Binding-site contacts:
Ligand atom C17 contacts residue MET37 of chain 1.C at 3.4 Å (hydrophobic).
Ligand atom C06 contacts residue MET37 of chain 1.C at 3.7 Å (hydrophobic).
Ligand atom O13 contacts residue MET37 of chain 1.C at 3.3 Å.
Ligand atom O16 contacts residue MET37 of chain 1.C at 3.7 Å.
Ligand atom C23 contacts residue PRO56 of chain 1.P at 3.6 Å (hydrophobic).
Ligand atom C04 contacts residue PHE167 of chain 1.P at 3.9 Å (hydrophobic).
Ligand atom C01 contacts residue PHE168 of chain 1.P at 3.9 Å (hydrophobic).
Ligand atom C09 contacts residue MET37 of chain 1.C at 4.0 Å (hydrophobic).
Ligand atom C18 contacts residue MET37 of chain 1.C at 3.6 Å (hydrophobic).
Ligand atom C19 contacts residue HIS59 of chain 1.P at 4.1 Å.
Ligand atom C27 contacts residue GLY60 of chain 1.P at 3.6 Å.
Ligand atom O08 contacts residue MET37 of chain 1.C at 3.9 Å.
Ligand atom C27 contacts residue ALA33 of chain 1.C at 3.6 Å (hydrophobic).
Ligand atom C14 contacts residue PRO56 of chain 1.P at 3.2 Å (hydrophobic).
Ligand atom C05 contacts residue MET37 of chain 1.C at 3.9 Å (hydrophobic).
Ligand atom C22 contacts residue HIS59 of chain 1.P at 4.0 Å.
Ligand atom O26 contacts residue ALA33 of chain 1.C at 3.8 Å.
Ligand atom C17 contacts residue HIS59 of chain 1.P at 3.9 Å.
Ligand atom C09 contacts residue PHE53 of chain 1.C at 3.9 Å (hydrophobic).
Ligand atom O08 contacts residue PHE53 of chain 1.C at 3.7 Å.
Ligand atom C15 contacts residue ASP160 of chain 1.P at 4.1 Å.
Ligand atom O16 contacts residue THR156 of chain 1.P at 3.8 Å.
Ligand atom O26 contacts residue TYR108 of chain 1.P at 4.0 Å.
Ligand atom C29 contacts residue VAL424 of chain 1.P at 3.8 Å (hydrophobic).
Ligand atom C20 contacts residue HIS59 of chain 1.P at 4.1 Å.
Ligand atom O25 contacts residue GLY28 of chain 1.C at 3.8 Å.
Ligand atom C12 contacts residue MET37 of chain 1.C at 3.4 Å (hydrophobic).
Ligand atom C11 contacts residue MET37 of chain 1.C at 4.0 Å (hydrophobic).
Ligand atom C18 contacts residue HIS59 of chain 1.P at 3.8 Å.
Ligand atom C07 contacts residue MET37 of chain 1.C at 3.7 Å (hydrophobic).
Ligand atom C27 contacts residue LEU29 of chain 1.C at 4.1 Å (hydrophobic).
Ligand atom C09 contacts residue MET36 of chain 1.C at 3.6 Å (hydrophobic).
Ligand atom C10 contacts residue MET36 of chain 1.C at 3.7 Å (hydrophobic).
Ligand atom C21 contacts residue GLY60 of chain 1.P at 4.0 Å.
Ligand atom C29 contacts residue MET152 of chain 1.P at 4.1 Å (hydrophobic).
Ligand atom C05 contacts residue LEU159 of chain 1.P at 3.8 Å (hydrophobic).
Ligand atom C15 contacts residue PRO56 of chain 1.P at 3.1 Å (hydrophobic).
Ligand atom O16 contacts residue HIS59 of chain 1.P at 3.5 Å (h-bond).
Ligand atom C27 contacts residue GLY28 of chain 1.C at 3.4 Å.
Ligand atom C22 contacts residue MET37 of chain 1.C at 3.7 Å (hydrophobic).

Sequence of chain 1.P:
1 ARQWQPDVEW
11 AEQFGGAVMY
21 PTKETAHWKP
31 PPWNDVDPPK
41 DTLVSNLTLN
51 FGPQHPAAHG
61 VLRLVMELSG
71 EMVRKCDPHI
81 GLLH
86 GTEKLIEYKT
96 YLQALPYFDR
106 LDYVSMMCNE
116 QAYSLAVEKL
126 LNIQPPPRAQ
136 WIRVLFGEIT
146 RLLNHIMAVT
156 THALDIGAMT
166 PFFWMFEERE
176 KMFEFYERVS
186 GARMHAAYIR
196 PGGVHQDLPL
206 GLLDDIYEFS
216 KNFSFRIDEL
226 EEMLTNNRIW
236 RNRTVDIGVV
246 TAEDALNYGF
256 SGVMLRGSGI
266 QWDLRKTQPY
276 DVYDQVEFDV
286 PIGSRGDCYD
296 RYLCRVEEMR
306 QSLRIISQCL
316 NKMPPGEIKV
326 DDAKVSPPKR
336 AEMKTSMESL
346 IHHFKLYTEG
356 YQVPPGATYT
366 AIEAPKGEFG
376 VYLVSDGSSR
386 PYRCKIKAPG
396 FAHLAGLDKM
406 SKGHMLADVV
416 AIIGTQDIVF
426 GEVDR

Sequence of chain 1.C:
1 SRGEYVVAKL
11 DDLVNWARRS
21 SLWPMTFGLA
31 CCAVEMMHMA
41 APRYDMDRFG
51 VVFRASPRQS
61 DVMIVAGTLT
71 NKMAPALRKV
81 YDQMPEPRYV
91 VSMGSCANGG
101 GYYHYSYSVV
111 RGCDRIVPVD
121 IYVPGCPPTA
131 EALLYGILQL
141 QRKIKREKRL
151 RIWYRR

The small molecule below binds the protein below.
Small molecule (SMILES): C=C(C)[C@H]1Cc2c(ccc3c2O[C@@H]2COc4cc(OC)c(OC)cc4[C@@H]2C3=O)O1